Sequence of chain 6.E:
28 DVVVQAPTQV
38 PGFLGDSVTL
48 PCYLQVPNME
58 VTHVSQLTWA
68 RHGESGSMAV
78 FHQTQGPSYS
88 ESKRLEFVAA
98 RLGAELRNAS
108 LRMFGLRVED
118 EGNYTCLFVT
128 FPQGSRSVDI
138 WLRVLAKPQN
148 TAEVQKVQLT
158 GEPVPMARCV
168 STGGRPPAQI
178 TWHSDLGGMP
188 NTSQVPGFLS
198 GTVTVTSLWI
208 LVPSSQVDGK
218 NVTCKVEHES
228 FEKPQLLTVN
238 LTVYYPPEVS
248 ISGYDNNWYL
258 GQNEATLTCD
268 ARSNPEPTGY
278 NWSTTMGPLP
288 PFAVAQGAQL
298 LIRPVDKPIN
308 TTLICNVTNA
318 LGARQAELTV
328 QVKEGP

Binding-site contacts:
Ligand atom N2 contacts residue ASN218 of chain 6.E at 2.9 Å (h-bond).
Ligand atom C1 contacts residue NAG1 of chain 6.J at 3.7 Å.
Ligand atom C1 contacts residue ASN218 of chain 6.E at 1.4 Å.
Ligand atom C5 contacts residue NAG1 of chain 6.J at 4.3 Å.
Ligand atom C4 contacts residue ASN218 of chain 6.E at 4.1 Å.
Ligand atom O5 contacts residue THR235 of chain 6.E at 4.4 Å.
Ligand atom C2 contacts residue ASN218 of chain 6.E at 2.3 Å.
Ligand atom O5 contacts residue NAG1 of chain 6.J at 4.1 Å.
Ligand atom C5 contacts residue ASN218 of chain 6.E at 3.6 Å.
Ligand atom C7 contacts residue ASN218 of chain 6.E at 2.9 Å.
Ligand atom O5 contacts residue ASN218 of chain 6.E at 2.3 Å (h-bond).
Ligand atom C8 contacts residue ASN218 of chain 6.E at 4.3 Å.
Ligand atom C3 contacts residue ASN218 of chain 6.E at 3.7 Å.
Ligand atom O7 contacts residue ASN218 of chain 6.E at 2.3 Å (h-bond).

The protein below binds the small molecule below.
Small molecule (SMILES): CC(=O)N[C@H]1[C@H](O[C@H]2[C@H](O)[C@@H](NC(C)=O)CO[C@@H]2CO)O[C@H](CO)[C@@H](O)[C@@H]1O